Sequence of chain 1.C:
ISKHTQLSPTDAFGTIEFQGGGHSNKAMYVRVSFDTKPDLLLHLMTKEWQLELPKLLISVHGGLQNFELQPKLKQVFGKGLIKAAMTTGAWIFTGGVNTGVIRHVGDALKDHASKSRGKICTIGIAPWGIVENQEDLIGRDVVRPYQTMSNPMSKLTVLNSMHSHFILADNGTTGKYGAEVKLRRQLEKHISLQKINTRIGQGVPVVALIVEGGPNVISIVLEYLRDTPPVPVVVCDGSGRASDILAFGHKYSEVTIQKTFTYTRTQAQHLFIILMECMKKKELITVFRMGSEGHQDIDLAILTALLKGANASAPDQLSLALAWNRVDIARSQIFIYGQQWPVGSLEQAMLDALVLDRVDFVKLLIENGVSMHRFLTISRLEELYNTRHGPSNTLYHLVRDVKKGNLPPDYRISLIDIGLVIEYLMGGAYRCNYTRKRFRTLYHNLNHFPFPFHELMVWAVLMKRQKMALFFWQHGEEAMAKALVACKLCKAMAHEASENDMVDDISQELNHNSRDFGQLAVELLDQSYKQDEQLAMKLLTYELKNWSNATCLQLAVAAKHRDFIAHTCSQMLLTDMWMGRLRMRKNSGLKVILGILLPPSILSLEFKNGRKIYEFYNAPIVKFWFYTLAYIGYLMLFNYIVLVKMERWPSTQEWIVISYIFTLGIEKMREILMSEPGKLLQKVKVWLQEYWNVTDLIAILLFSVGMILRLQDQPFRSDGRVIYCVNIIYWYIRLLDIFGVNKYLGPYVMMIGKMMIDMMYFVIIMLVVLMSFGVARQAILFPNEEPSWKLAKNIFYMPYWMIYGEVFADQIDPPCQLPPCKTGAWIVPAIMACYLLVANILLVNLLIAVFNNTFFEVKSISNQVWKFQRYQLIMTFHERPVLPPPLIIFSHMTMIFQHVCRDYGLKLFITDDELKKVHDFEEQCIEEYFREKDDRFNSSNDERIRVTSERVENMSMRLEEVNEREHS

Sequence of chain 1.E:
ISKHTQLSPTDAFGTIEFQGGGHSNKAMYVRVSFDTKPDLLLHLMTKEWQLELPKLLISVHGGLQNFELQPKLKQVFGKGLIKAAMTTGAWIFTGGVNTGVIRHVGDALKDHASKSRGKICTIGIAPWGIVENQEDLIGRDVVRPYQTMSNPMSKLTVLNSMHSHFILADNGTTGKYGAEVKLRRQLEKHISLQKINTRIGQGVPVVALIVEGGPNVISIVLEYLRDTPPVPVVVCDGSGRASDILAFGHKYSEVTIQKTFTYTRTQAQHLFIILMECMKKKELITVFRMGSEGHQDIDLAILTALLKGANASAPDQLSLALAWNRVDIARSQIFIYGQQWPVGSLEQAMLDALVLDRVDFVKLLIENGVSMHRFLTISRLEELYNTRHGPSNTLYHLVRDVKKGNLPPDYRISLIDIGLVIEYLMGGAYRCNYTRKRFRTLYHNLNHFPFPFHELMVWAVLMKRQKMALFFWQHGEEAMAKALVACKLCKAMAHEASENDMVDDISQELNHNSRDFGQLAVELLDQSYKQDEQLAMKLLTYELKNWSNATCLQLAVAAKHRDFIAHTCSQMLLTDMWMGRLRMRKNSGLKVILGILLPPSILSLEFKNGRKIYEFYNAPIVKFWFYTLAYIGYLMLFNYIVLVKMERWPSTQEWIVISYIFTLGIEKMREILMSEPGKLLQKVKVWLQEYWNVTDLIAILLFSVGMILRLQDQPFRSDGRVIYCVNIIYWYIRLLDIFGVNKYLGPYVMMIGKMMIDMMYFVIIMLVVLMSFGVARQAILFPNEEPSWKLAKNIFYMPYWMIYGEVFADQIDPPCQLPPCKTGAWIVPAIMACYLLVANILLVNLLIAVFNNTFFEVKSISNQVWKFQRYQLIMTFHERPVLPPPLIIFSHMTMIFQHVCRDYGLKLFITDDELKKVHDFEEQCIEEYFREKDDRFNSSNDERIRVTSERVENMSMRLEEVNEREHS

A protein and the small-molecule ligand that binds it are described below.
Small molecule (SMILES): COCC(CCO[C@H]1CC[C@@]2(C)C(=CC[C@H]3[C@@H]4C[C@@H]5O[C@]6(CC[C@@H](C)CO6)[C@@H](C)[C@@H]5[C@@]4(C)CC[C@@H]32)C1)COC

Binding-site contacts:
Ligand atom C15 contacts residue LEU1042 of chain 1.C at 4.2 Å (hydrophobic).
Ligand atom C79 contacts residue ASN890 of chain 1.E at 3.3 Å.
Ligand atom C75 contacts residue ASN890 of chain 1.E at 4.4 Å.
Ligand atom C10 contacts residue TYR891 of chain 1.E at 4.2 Å (hydrophobic).
Ligand atom C16 contacts residue TRP1040 of chain 1.C at 3.8 Å (hydrophobic).
Ligand atom C13 contacts residue TRP1040 of chain 1.C at 4.3 Å (hydrophobic).
Ligand atom C21 contacts residue PRO1038 of chain 1.C at 3.3 Å (hydrophobic).
Ligand atom C09 contacts residue TYR891 of chain 1.E at 4.4 Å (hydrophobic).
Ligand atom O80 contacts residue ASN890 of chain 1.E at 3.9 Å.
Ligand atom O20 contacts residue PRO1038 of chain 1.C at 4.1 Å.
Ligand atom C79 contacts residue TYR983 of chain 1.E at 3.6 Å (hydrophobic).
Ligand atom C08 contacts residue TYR891 of chain 1.E at 4.4 Å (hydrophobic).
Ligand atom C26 contacts residue TRP1040 of chain 1.C at 4.3 Å (hydrophobic).
Ligand atom C24 contacts residue PRO1038 of chain 1.C at 4.4 Å (hydrophobic).
Ligand atom O25 contacts residue SER1039 of chain 1.C at 4.2 Å.
Ligand atom C19 contacts residue TYR891 of chain 1.E at 4.0 Å (hydrophobic).
Ligand atom C24 contacts residue SER1039 of chain 1.C at 4.2 Å.
Ligand atom C81 contacts residue TYR983 of chain 1.E at 3.9 Å (hydrophobic).
Ligand atom C75 contacts residue MET887 of chain 1.E at 3.3 Å (hydrophobic).
Ligand atom C26 contacts residue SER1039 of chain 1.C at 3.9 Å.
Ligand atom C17 contacts residue PRO1038 of chain 1.C at 3.9 Å (hydrophobic).
Ligand atom C05 contacts residue ALA1043 of chain 1.C at 4.0 Å (hydrophobic).
Ligand atom C15 contacts residue SER1039 of chain 1.C at 3.7 Å.
Ligand atom C16 contacts residue SER1039 of chain 1.C at 4.2 Å.
Ligand atom C14 contacts residue TRP1040 of chain 1.C at 3.8 Å (hydrophobic).
Ligand atom C24 contacts residue TRP1040 of chain 1.C at 3.9 Å (hydrophobic).
Ligand atom C14 contacts residue SER1039 of chain 1.C at 3.1 Å.
Ligand atom C12 contacts residue TRP1040 of chain 1.C at 3.6 Å (hydrophobic).
Ligand atom C78 contacts residue TYR983 of chain 1.E at 4.3 Å (hydrophobic).
Ligand atom C21 contacts residue SER1039 of chain 1.C at 4.5 Å.
Ligand atom C16 contacts residue PRO1038 of chain 1.C at 4.3 Å (hydrophobic).
Ligand atom C22 contacts residue TRP1040 of chain 1.C at 4.2 Å (hydrophobic).
Ligand atom C13 contacts residue SER1039 of chain 1.C at 4.2 Å.